The protein below binds the small molecule below.
Small molecule (SMILES): OC[C@H]1O[C@@H](O)[C@H](O)[C@@H](O)[C@H]1O

Sequence of chain 1.E:
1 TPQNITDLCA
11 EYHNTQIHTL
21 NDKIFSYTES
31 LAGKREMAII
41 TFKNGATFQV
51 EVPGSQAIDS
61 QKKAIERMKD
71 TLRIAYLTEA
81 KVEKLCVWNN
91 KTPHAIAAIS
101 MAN

Binding-site contacts:
Ligand atom C6 contacts residue TRP88 of chain 1.E at 3.6 Å (hydrophobic).
Ligand atom C4 contacts residue TRP88 of chain 1.E at 3.6 Å (hydrophobic).
Ligand atom C3 contacts residue TRP88 of chain 1.E at 3.5 Å (hydrophobic).
Ligand atom O3 contacts residue ASN90 of chain 1.E at 2.8 Å (h-bond).
Ligand atom O6 contacts residue TRP88 of chain 1.E at 3.8 Å.
Ligand atom C3 contacts residue GLU51 of chain 1.E at 4.5 Å.
Ligand atom C1 contacts residue TRP88 of chain 1.E at 4.4 Å (hydrophobic).
Ligand atom C4 contacts residue GLU51 of chain 1.E at 3.4 Å.
Ligand atom C3 contacts residue ASN90 of chain 1.E at 3.7 Å.
Ligand atom C5 contacts residue TRP88 of chain 1.E at 3.6 Å (hydrophobic).
Ligand atom C2 contacts residue LYS91 of chain 1.E at 4.0 Å.
Ligand atom C3 contacts residue LYS91 of chain 1.E at 3.6 Å.
Ligand atom O2 contacts residue TRP88 of chain 1.E at 4.5 Å.
Ligand atom O6 contacts residue GLN61 of chain 1.E at 2.7 Å (h-bond).
Ligand atom O3 contacts residue LYS91 of chain 1.E at 2.6 Å (salt-bridge).
Ligand atom O2 contacts residue ASN90 of chain 1.E at 2.8 Å (h-bond).
Ligand atom C6 contacts residue GLU51 of chain 1.E at 4.5 Å.
Ligand atom C6 contacts residue GLN61 of chain 1.E at 3.8 Å.
Ligand atom O3 contacts residue GLU51 of chain 1.E at 4.2 Å.
Ligand atom C2 contacts residue ASN90 of chain 1.E at 4.0 Å.
Ligand atom O3 contacts residue TRP88 of chain 1.E at 3.8 Å.
Ligand atom C4 contacts residue LYS91 of chain 1.E at 3.8 Å.
Ligand atom O4 contacts residue LYS91 of chain 1.E at 2.9 Å (salt-bridge).
Ligand atom O4 contacts residue GLU51 of chain 1.E at 2.7 Å (salt-bridge).